Sequence of chain 1.B:
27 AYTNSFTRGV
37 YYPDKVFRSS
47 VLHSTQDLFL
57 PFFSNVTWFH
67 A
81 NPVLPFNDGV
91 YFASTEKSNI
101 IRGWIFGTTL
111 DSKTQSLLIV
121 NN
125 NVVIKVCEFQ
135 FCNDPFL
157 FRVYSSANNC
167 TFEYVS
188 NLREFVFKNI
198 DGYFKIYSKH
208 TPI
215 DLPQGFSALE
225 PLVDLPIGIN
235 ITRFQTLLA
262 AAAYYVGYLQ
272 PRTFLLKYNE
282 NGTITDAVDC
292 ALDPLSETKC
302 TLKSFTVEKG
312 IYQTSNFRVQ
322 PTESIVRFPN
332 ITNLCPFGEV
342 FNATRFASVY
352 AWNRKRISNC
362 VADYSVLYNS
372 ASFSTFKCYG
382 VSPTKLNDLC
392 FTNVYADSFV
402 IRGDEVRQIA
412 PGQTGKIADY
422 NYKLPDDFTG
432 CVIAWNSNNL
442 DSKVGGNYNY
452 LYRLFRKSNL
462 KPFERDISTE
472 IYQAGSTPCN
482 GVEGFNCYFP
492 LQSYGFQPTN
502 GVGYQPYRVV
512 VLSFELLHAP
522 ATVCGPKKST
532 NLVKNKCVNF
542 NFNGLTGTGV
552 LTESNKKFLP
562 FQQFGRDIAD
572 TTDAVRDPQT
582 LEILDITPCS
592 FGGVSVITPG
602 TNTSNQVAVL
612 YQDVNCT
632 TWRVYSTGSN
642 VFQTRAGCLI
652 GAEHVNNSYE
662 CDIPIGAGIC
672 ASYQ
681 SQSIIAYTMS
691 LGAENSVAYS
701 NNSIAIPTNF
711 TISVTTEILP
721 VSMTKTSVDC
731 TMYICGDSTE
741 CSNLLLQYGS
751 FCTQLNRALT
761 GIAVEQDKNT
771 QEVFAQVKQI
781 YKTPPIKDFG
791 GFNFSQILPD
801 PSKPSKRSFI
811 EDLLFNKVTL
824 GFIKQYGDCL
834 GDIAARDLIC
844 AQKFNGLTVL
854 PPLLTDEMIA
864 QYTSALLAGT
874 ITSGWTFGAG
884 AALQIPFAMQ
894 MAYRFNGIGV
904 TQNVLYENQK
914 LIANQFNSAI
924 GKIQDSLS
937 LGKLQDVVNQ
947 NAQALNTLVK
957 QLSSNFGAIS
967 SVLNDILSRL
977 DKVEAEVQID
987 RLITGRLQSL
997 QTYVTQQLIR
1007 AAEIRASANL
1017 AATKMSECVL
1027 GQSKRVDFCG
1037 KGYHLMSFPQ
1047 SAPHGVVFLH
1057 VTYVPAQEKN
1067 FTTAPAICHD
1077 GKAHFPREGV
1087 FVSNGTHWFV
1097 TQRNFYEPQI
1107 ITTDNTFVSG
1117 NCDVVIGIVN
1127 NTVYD

Sequence of chain 1.A:
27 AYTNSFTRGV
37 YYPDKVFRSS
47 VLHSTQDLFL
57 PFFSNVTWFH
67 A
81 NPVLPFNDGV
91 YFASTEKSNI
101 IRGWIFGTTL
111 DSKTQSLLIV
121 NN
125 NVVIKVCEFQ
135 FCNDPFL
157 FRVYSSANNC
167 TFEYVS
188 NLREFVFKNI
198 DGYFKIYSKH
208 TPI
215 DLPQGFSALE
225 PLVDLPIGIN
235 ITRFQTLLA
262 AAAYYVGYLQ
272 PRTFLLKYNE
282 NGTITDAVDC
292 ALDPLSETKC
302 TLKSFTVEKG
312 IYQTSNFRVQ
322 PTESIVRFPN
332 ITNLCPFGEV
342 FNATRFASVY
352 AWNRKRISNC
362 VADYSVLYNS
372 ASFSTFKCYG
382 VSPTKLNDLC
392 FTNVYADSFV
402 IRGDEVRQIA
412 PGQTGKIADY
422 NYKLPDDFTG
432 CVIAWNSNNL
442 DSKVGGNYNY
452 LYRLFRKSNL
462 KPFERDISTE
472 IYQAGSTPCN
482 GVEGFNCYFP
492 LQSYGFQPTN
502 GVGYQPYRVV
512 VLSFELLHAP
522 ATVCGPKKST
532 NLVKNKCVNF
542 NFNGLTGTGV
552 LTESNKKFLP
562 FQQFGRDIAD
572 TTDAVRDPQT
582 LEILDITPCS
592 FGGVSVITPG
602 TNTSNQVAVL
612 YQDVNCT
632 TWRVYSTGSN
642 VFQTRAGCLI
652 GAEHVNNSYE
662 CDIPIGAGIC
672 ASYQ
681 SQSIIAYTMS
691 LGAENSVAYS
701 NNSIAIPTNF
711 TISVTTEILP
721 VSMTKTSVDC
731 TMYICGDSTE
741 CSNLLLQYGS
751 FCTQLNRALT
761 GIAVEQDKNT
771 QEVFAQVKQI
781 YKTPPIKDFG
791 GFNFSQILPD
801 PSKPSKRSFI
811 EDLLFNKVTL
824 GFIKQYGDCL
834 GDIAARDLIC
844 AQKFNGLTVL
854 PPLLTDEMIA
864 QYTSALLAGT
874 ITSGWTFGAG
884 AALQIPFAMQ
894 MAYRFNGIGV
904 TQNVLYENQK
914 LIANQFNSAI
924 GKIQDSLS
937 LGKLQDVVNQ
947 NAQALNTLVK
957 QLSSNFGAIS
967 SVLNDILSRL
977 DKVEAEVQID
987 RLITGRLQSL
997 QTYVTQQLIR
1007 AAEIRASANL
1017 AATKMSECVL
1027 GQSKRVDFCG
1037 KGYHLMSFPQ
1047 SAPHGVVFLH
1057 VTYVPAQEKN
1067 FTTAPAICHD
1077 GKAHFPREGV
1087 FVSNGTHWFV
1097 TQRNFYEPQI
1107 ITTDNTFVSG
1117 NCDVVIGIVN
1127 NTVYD

Binding-site contacts:
Ligand atom N2 contacts residue ASN616 of chain 1.A at 2.9 Å (h-bond).
Ligand atom O5 contacts residue ASN616 of chain 1.A at 2.3 Å (h-bond).
Ligand atom C1 contacts residue ASN616 of chain 1.A at 1.4 Å.
Ligand atom C7 contacts residue ASN616 of chain 1.A at 3.5 Å.
Ligand atom O7 contacts residue GLN644 of chain 1.A at 4.4 Å.
Ligand atom C5 contacts residue ASN616 of chain 1.A at 3.6 Å.
Ligand atom C5 contacts residue THR618 of chain 1.A at 4.2 Å.
Ligand atom C4 contacts residue ASN616 of chain 1.A at 4.2 Å.
Ligand atom C3 contacts residue ASN616 of chain 1.A at 3.8 Å.
Ligand atom C8 contacts residue ILE826 of chain 1.B at 4.1 Å (hydrophobic).
Ligand atom C6 contacts residue THR618 of chain 1.A at 4.0 Å.
Ligand atom O7 contacts residue ASN616 of chain 1.A at 3.6 Å.
Ligand atom C2 contacts residue ASN616 of chain 1.A at 2.5 Å.
Ligand atom O5 contacts residue THR618 of chain 1.A at 3.8 Å.

This small molecule binds to this protein.
Small molecule (SMILES): CC(=O)N[C@@H]1[C@@H](O)[C@H](O)[C@@H](CO)O[C@H]1O